Sequence of chain 1.A:
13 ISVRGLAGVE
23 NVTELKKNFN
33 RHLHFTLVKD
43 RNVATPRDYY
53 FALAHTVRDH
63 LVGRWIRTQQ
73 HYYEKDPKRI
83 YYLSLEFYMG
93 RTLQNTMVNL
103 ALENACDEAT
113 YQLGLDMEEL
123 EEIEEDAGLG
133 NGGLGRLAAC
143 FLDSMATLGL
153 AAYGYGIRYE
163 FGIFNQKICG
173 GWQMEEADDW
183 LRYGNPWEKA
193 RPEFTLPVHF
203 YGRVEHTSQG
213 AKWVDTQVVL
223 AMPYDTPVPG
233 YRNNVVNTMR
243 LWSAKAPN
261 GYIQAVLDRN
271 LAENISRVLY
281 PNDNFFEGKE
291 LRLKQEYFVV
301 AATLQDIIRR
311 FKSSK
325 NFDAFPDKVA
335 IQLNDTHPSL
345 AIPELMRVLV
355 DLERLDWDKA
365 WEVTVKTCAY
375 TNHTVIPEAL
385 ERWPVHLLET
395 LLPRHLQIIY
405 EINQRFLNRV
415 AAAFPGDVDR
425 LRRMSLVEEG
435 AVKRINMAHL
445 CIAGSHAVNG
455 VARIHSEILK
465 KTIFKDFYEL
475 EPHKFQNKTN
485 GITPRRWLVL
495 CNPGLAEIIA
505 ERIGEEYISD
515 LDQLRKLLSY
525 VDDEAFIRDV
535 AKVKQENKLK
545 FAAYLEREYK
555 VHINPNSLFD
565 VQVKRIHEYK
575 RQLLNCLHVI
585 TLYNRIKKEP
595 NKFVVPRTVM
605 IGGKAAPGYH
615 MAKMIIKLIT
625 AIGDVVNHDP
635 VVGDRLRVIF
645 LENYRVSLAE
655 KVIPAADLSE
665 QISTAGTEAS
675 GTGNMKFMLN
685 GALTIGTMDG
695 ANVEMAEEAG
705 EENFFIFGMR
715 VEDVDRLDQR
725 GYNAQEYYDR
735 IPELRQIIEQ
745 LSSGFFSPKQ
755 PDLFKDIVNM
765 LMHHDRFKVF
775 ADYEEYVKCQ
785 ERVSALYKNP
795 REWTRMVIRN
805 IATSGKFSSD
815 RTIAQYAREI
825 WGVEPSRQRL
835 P

The protein below binds the small molecule below.
Small molecule (SMILES): O=c1[nH]cnc2c1ncn2[C@@H]1O[C@H](COP(=O)(O)O)[C@@H](O)[C@H]1O

Binding-site contacts:
Ligand atom C8 contacts residue TYR75 of chain 1.A at 4.0 Å (hydrophobic).
Ligand atom C1' contacts residue TYR75 of chain 1.A at 4.0 Å (hydrophobic).
Ligand atom O4' contacts residue TYR75 of chain 1.A at 3.4 Å.
Ligand atom P contacts residue ARG309 of chain 1.A at 4.3 Å.
Ligand atom O3P contacts residue ARG309 of chain 1.A at 3.0 Å (salt-bridge).
Ligand atom N3 contacts residue GLN72 of chain 1.A at 4.4 Å.
Ligand atom O6 contacts residue TYR75 of chain 1.A at 3.9 Å.
Ligand atom O4' contacts residue GLN71 of chain 1.A at 4.2 Å.
Ligand atom O2P contacts residue ARG310 of chain 1.A at 3.1 Å (salt-bridge).
Ligand atom N1 contacts residue TYR75 of chain 1.A at 3.9 Å.
Ligand atom N9 contacts residue GLN72 of chain 1.A at 4.4 Å.
Ligand atom O4' contacts residue GLN72 of chain 1.A at 3.6 Å.
Ligand atom P contacts residue ARG310 of chain 1.A at 3.3 Å.
Ligand atom C6 contacts residue TYR75 of chain 1.A at 3.7 Å (hydrophobic).
Ligand atom C4' contacts residue GLN72 of chain 1.A at 4.2 Å.
Ligand atom C4' contacts residue GLN71 of chain 1.A at 4.1 Å.
Ligand atom C4 contacts residue TYR75 of chain 1.A at 3.7 Å (hydrophobic).
Ligand atom O2P contacts residue ARG309 of chain 1.A at 4.3 Å.
Ligand atom N7 contacts residue TYR75 of chain 1.A at 3.9 Å.
Ligand atom C4' contacts residue TYR75 of chain 1.A at 4.5 Å (hydrophobic).
Ligand atom O2' contacts residue GLN72 of chain 1.A at 2.5 Å (h-bond).
Ligand atom C5 contacts residue TYR75 of chain 1.A at 3.8 Å (hydrophobic).
Ligand atom C2 contacts residue TYR75 of chain 1.A at 4.1 Å (hydrophobic).
Ligand atom O1P contacts residue ARG310 of chain 1.A at 2.5 Å (salt-bridge).
Ligand atom O3P contacts residue ARG310 of chain 1.A at 3.5 Å (salt-bridge).
Ligand atom C2' contacts residue GLN72 of chain 1.A at 3.4 Å.
Ligand atom C5' contacts residue GLN71 of chain 1.A at 4.0 Å.
Ligand atom N3 contacts residue TYR75 of chain 1.A at 3.8 Å.
Ligand atom C1' contacts residue GLN72 of chain 1.A at 3.1 Å.
Ligand atom N9 contacts residue TYR75 of chain 1.A at 3.9 Å.